Binding-site contacts:
Ligand atom O6 contacts residue GLY276 of chain 1.C at 4.1 Å.
Ligand atom C4 contacts residue ASN207 of chain 1.C at 4.0 Å.
Ligand atom C3 contacts residue ASN207 of chain 1.C at 3.7 Å.
Ligand atom C8 contacts residue TYR267 of chain 1.C at 3.1 Å (hydrophobic).
Ligand atom O5 contacts residue GLU203 of chain 1.C at 3.5 Å (salt-bridge).
Ligand atom O7 contacts residue ASN207 of chain 1.C at 3.2 Å (h-bond).
Ligand atom C5 contacts residue ASN207 of chain 1.C at 3.6 Å.
Ligand atom O7 contacts residue ASN268 of chain 1.C at 4.4 Å.
Ligand atom O7 contacts residue TYR267 of chain 1.C at 3.9 Å.
Ligand atom O6 contacts residue GLU203 of chain 1.C at 3.7 Å.
Ligand atom C7 contacts residue ASN207 of chain 1.C at 3.4 Å.
Ligand atom C1 contacts residue SER204 of chain 1.C at 4.1 Å.
Ligand atom C2 contacts residue ASN207 of chain 1.C at 2.4 Å.
Ligand atom O6 contacts residue SER204 of chain 1.C at 3.7 Å.
Ligand atom N2 contacts residue ASN207 of chain 1.C at 3.0 Å (h-bond).
Ligand atom O5 contacts residue ASN207 of chain 1.C at 2.3 Å (h-bond).
Ligand atom C1 contacts residue GLU203 of chain 1.C at 4.0 Å.
Ligand atom C1 contacts residue ASN207 of chain 1.C at 1.4 Å.
Ligand atom C5 contacts residue SER204 of chain 1.C at 4.5 Å.
Ligand atom C5 contacts residue GLU203 of chain 1.C at 4.1 Å.
Ligand atom C7 contacts residue TYR267 of chain 1.C at 4.0 Å (hydrophobic).
Ligand atom C6 contacts residue GLU203 of chain 1.C at 3.4 Å.
Ligand atom O5 contacts residue SER204 of chain 1.C at 3.9 Å.
Ligand atom O7 contacts residue HIS269 of chain 1.C at 3.8 Å.

Sequence of chain 1.C:
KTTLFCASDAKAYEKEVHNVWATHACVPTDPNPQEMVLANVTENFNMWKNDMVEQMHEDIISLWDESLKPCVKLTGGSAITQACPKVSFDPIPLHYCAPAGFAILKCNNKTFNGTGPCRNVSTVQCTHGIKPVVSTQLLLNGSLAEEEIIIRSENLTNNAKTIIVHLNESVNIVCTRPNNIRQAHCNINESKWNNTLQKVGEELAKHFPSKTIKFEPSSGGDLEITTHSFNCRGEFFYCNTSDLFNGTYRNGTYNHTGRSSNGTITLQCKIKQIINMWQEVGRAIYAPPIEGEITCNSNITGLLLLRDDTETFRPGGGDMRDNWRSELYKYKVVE

The small molecule below binds the protein below.
Small molecule (SMILES): CC(=O)N[C@@H]1[C@@H](O)[C@H](O)[C@@H](CO)O[C@H]1O